Sequence of chain 1.A:
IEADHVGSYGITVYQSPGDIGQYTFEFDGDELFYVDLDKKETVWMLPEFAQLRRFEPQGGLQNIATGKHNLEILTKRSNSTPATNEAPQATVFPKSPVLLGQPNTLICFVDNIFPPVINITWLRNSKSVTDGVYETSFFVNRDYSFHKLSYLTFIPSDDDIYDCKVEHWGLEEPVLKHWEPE

Binding-site contacts:
Ligand atom C8 contacts residue TRP172 of chain 1.A at 3.6 Å (hydrophobic).
Ligand atom C8 contacts residue GLU170 of chain 1.A at 3.7 Å.
Ligand atom C2 contacts residue GLU170 of chain 1.A at 3.3 Å.
Ligand atom C7 contacts residue GLU170 of chain 1.A at 4.3 Å.
Ligand atom O5 contacts residue ASN122 of chain 1.A at 2.4 Å (h-bond).
Ligand atom O7 contacts residue VAL120 of chain 1.A at 3.8 Å.
Ligand atom C8 contacts residue ASN122 of chain 1.A at 4.4 Å.
Ligand atom C1 contacts residue ASN122 of chain 1.A at 1.4 Å.
Ligand atom N2 contacts residue GLU170 of chain 1.A at 3.5 Å.
Ligand atom C2 contacts residue ASN122 of chain 1.A at 2.4 Å.
Ligand atom C1 contacts residue GLU170 of chain 1.A at 3.4 Å.
Ligand atom O5 contacts residue GLU170 of chain 1.A at 3.7 Å.
Ligand atom C7 contacts residue TRP172 of chain 1.A at 4.3 Å (hydrophobic).
Ligand atom C5 contacts residue ASN122 of chain 1.A at 3.7 Å.
Ligand atom C7 contacts residue ASN122 of chain 1.A at 3.3 Å.
Ligand atom C8 contacts residue HIS171 of chain 1.A at 3.9 Å.
Ligand atom O7 contacts residue ASN122 of chain 1.A at 3.4 Å (h-bond).
Ligand atom C3 contacts residue ASN122 of chain 1.A at 3.8 Å.
Ligand atom N2 contacts residue ASN122 of chain 1.A at 2.8 Å (h-bond).
Ligand atom C8 contacts residue VAL120 of chain 1.A at 4.5 Å (hydrophobic).
Ligand atom C4 contacts residue ASN122 of chain 1.A at 4.2 Å.

A small-molecule ligand and the protein it binds are described below.
Small molecule (SMILES): CC(=O)N[C@@H]1[C@@H](O)[C@H](O)[C@@H](CO)O[C@H]1O